Binding-site contacts:
Ligand atom C3 contacts residue ASN309 of chain 3.C at 3.6 Å.
Ligand atom C8 contacts residue ASN380 of chain 3.C at 4.2 Å.
Ligand atom C7 contacts residue ASN309 of chain 3.C at 3.8 Å.
Ligand atom C7 contacts residue ALA306 of chain 3.C at 4.3 Å (hydrophobic).
Ligand atom N2 contacts residue ASN309 of chain 3.C at 2.5 Å (h-bond).
Ligand atom C4 contacts residue ASN309 of chain 3.C at 4.2 Å.
Ligand atom N2 contacts residue LYS305 of chain 3.C at 4.5 Å.
Ligand atom O5 contacts residue GLU310 of chain 3.C at 4.4 Å.
Ligand atom C8 contacts residue ASN309 of chain 3.C at 4.5 Å.
Ligand atom C5 contacts residue ASN309 of chain 3.C at 3.7 Å.
Ligand atom O5 contacts residue ASN309 of chain 3.C at 2.5 Å (h-bond).
Ligand atom C1 contacts residue ASN309 of chain 3.C at 1.4 Å.
Ligand atom C8 contacts residue ALA306 of chain 3.C at 3.7 Å (hydrophobic).
Ligand atom C2 contacts residue ASN309 of chain 3.C at 2.2 Å.
Ligand atom N2 contacts residue ALA306 of chain 3.C at 4.4 Å.
Ligand atom C8 contacts residue LYS305 of chain 3.C at 3.2 Å.

A protein and the small-molecule ligand that binds it are described below.
Small molecule (SMILES): CC(=O)N[C@H]1[C@H](O[C@H]2[C@H](O)[C@@H](NC(C)=O)CO[C@@H]2CO)O[C@H](CO)[C@@H](O[C@@H]2O[C@H](CO)[C@@H](O)[C@H](O)[C@@H]2O)[C@@H]1O

Sequence of chain 3.C:
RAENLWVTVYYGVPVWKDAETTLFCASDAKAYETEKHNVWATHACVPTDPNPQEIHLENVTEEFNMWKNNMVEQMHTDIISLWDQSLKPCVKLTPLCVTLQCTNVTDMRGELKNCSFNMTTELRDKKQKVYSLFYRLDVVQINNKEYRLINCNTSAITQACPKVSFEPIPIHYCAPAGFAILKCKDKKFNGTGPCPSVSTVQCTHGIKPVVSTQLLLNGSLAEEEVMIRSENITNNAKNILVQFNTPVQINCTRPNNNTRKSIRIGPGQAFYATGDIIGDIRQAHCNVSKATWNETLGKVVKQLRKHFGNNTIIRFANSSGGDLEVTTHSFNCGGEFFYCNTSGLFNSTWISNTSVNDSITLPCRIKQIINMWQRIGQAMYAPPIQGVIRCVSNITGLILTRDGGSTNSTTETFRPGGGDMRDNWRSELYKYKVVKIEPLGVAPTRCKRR